Binding-site contacts:
Ligand atom C5 contacts residue ASN801 of chain 1.D at 3.8 Å.
Ligand atom C4 contacts residue ASN801 of chain 1.D at 4.3 Å.
Ligand atom C7 contacts residue ASN801 of chain 1.D at 3.3 Å.
Ligand atom N2 contacts residue SER803 of chain 1.D at 4.0 Å.
Ligand atom C1 contacts residue SER803 of chain 1.D at 3.8 Å.
Ligand atom N2 contacts residue ASN801 of chain 1.D at 3.0 Å (h-bond).
Ligand atom C6 contacts residue GLN804 of chain 1.D at 4.4 Å.
Ligand atom C2 contacts residue SER803 of chain 1.D at 4.4 Å.
Ligand atom O5 contacts residue ASN801 of chain 1.D at 2.4 Å (h-bond).
Ligand atom C8 contacts residue ASN801 of chain 1.D at 4.3 Å.
Ligand atom C3 contacts residue ASN801 of chain 1.D at 3.9 Å.
Ligand atom O5 contacts residue GLN804 of chain 1.D at 4.1 Å.
Ligand atom O7 contacts residue ASN801 of chain 1.D at 3.1 Å (h-bond).
Ligand atom C1 contacts residue ASN801 of chain 1.D at 1.5 Å.
Ligand atom O6 contacts residue GLN804 of chain 1.D at 3.6 Å.
Ligand atom C2 contacts residue ASN801 of chain 1.D at 2.5 Å.

This protein binds this small molecule.
Small molecule (SMILES): CC(=O)N[C@H]1[C@H](O[C@H]2[C@H](O)[C@@H](NC(C)=O)CO[C@@H]2CO)O[C@H](CO)[C@@H](O)[C@@H]1O

Sequence of chain 1.D:
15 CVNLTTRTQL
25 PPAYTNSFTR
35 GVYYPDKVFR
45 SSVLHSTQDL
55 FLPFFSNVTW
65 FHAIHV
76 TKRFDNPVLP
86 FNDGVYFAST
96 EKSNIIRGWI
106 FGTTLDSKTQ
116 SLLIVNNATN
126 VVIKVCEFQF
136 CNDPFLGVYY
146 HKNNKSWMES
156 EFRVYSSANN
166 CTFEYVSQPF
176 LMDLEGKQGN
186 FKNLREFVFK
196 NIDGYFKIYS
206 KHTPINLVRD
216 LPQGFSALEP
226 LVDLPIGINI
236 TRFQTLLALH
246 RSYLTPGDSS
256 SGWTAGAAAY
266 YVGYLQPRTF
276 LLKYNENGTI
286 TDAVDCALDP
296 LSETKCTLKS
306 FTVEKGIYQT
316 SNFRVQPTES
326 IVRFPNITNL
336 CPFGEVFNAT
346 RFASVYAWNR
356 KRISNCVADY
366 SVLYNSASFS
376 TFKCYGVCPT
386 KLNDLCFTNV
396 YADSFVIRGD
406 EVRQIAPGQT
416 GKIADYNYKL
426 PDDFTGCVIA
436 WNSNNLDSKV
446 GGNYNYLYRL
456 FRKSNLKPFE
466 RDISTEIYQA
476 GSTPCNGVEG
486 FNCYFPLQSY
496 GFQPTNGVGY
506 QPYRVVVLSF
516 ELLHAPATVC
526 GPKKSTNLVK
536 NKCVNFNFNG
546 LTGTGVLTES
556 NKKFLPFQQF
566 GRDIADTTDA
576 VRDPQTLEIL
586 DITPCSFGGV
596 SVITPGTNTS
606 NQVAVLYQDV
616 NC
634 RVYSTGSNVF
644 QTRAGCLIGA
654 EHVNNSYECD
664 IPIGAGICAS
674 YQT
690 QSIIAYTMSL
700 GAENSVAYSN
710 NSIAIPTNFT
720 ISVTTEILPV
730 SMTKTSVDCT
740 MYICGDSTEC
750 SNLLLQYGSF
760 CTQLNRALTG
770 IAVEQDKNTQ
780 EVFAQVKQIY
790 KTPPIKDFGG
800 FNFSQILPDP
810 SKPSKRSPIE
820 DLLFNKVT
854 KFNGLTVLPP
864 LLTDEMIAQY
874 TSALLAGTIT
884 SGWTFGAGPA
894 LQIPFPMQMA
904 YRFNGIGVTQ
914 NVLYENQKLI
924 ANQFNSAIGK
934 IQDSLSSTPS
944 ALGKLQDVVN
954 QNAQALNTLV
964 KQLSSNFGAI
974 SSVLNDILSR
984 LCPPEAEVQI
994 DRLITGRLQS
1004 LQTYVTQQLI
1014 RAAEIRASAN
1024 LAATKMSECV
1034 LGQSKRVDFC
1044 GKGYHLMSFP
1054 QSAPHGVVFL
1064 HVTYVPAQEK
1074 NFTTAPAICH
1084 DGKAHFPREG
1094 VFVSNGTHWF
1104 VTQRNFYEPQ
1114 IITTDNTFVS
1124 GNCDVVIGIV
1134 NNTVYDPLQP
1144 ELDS